Sequence of chain 1.A:
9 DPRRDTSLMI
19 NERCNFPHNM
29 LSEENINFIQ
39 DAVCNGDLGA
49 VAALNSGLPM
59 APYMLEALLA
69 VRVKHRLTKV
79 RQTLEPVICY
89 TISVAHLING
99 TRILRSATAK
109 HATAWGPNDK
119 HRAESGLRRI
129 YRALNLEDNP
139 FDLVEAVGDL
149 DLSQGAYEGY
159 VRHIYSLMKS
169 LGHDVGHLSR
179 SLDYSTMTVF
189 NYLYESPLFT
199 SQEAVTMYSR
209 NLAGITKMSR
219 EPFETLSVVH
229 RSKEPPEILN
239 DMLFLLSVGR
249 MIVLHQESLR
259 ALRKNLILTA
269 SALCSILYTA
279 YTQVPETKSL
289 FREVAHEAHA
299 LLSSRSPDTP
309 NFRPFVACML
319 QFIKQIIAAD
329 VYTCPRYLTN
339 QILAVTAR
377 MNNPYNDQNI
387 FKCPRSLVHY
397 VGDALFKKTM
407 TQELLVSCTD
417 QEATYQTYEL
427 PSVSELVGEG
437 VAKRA

The small molecule below binds the protein below.
Small molecule (SMILES): C[C@@H](O)[C@@H](C)O

Binding-site contacts:
Ligand atom O5 contacts residue GLU232 of chain 1.A at 3.7 Å.
Ligand atom C4 contacts residue LEU169 of chain 1.A at 4.5 Å (hydrophobic).
Ligand atom C4 contacts residue ILE128 of chain 1.A at 3.8 Å (hydrophobic).
Ligand atom C4 contacts residue PRO233 of chain 1.A at 4.3 Å (hydrophobic).
Ligand atom C4 contacts residue ARG127 of chain 1.A at 3.7 Å.
Ligand atom C4 contacts residue ALA131 of chain 1.A at 4.2 Å (hydrophobic).
Ligand atom O6 contacts residue GLU232 of chain 1.A at 4.2 Å.
Ligand atom O5 contacts residue PRO233 of chain 1.A at 4.0 Å.
Ligand atom C2 contacts residue PRO233 of chain 1.A at 4.2 Å (hydrophobic).